Binding-site contacts:
Ligand atom N30 contacts residue ALA306 of chain 1.A at 3.6 Å (h-bond).
Ligand atom C24 contacts residue TYR426 of chain 1.A at 3.4 Å (hydrophobic).
Ligand atom O33 contacts residue HIS345 of chain 1.A at 3.7 Å.
Ligand atom C31 contacts residue ZN1 of chain 1.K at 2.6 Å.
Ligand atom C32 contacts residue ZN1 of chain 1.K at 3.0 Å.
Ligand atom C25 contacts residue TYR426 of chain 1.A at 3.6 Å (hydrophobic).
Ligand atom N18 contacts residue TYR838 of chain 1.A at 3.4 Å.
Ligand atom C5 contacts residue GLU371 of chain 1.A at 3.4 Å.
Ligand atom O33 contacts residue HIS341 of chain 1.A at 3.2 Å.
Ligand atom C6 contacts residue GLU371 of chain 1.A at 3.6 Å.
Ligand atom C31 contacts residue ALA306 of chain 1.A at 3.4 Å (hydrophobic).
Ligand atom N34 contacts residue GLU308 of chain 1.A at 3.5 Å (salt-bridge).
Ligand atom C32 contacts residue ALA306 of chain 1.A at 3.5 Å (hydrophobic).
Ligand atom O12 contacts residue GLY305 of chain 1.A at 3.4 Å (h-bond).
Ligand atom C32 contacts residue GLU308 of chain 1.A at 3.6 Å.
Ligand atom C1 contacts residue GLU342 of chain 1.A at 3.4 Å.
Ligand atom C6 contacts residue ILE338 of chain 1.A at 3.5 Å (hydrophobic).
Ligand atom N30 contacts residue ZN1 of chain 1.K at 3.7 Å.
Ligand atom O17 contacts residue TYR838 of chain 1.A at 3.2 Å.
Ligand atom O33 contacts residue GLU342 of chain 1.A at 3.0 Å (salt-bridge).
Ligand atom N13 contacts residue GLY305 of chain 1.A at 3.6 Å (h-bond).
Ligand atom C1 contacts residue HIS341 of chain 1.A at 3.3 Å.
Ligand atom O8 contacts residue GLU371 of chain 1.A at 3.4 Å (salt-bridge).
Ligand atom N34 contacts residue ZN1 of chain 1.K at 2.5 Å.
Ligand atom C7 contacts residue ILE338 of chain 1.A at 3.4 Å (hydrophobic).
Ligand atom C10 contacts residue ALA306 of chain 1.A at 3.5 Å (hydrophobic).
Ligand atom C35 contacts residue ALA306 of chain 1.A at 3.3 Å (hydrophobic).
Ligand atom O29 contacts residue TYR838 of chain 1.A at 3.7 Å.
Ligand atom C10 contacts residue GLY305 of chain 1.A at 3.6 Å.
Ligand atom C23 contacts residue TYR426 of chain 1.A at 3.6 Å (hydrophobic).
Ligand atom C11 contacts residue GLY305 of chain 1.A at 3.3 Å.
Ligand atom C23 contacts residue ASP422 of chain 1.A at 3.7 Å.
Ligand atom N34 contacts residue GLU364 of chain 1.A at 2.6 Å (salt-bridge).
Ligand atom C2 contacts residue HIS341 of chain 1.A at 3.7 Å.
Ligand atom C16 contacts residue TYR838 of chain 1.A at 3.6 Å (hydrophobic).
Ligand atom O8 contacts residue LYS337 of chain 1.A at 3.2 Å.
Ligand atom N34 contacts residue TYR426 of chain 1.A at 3.1 Å (h-bond).
Ligand atom C36 contacts residue TYR426 of chain 1.A at 3.3 Å (hydrophobic).
Ligand atom O33 contacts residue ZN1 of chain 1.K at 2.1 Å.
Ligand atom C3 contacts residue HIS341 of chain 1.A at 3.7 Å.

A small-molecule ligand and the protein it binds are described below.
Small molecule (SMILES): N[C@H]1CCSSC[C@@H](C(=O)NCc2ccccc2CC(=O)O)NC(=O)C[C@H](Cc2ccc(O)cc2)NC1=O

Sequence of chain 1.A:
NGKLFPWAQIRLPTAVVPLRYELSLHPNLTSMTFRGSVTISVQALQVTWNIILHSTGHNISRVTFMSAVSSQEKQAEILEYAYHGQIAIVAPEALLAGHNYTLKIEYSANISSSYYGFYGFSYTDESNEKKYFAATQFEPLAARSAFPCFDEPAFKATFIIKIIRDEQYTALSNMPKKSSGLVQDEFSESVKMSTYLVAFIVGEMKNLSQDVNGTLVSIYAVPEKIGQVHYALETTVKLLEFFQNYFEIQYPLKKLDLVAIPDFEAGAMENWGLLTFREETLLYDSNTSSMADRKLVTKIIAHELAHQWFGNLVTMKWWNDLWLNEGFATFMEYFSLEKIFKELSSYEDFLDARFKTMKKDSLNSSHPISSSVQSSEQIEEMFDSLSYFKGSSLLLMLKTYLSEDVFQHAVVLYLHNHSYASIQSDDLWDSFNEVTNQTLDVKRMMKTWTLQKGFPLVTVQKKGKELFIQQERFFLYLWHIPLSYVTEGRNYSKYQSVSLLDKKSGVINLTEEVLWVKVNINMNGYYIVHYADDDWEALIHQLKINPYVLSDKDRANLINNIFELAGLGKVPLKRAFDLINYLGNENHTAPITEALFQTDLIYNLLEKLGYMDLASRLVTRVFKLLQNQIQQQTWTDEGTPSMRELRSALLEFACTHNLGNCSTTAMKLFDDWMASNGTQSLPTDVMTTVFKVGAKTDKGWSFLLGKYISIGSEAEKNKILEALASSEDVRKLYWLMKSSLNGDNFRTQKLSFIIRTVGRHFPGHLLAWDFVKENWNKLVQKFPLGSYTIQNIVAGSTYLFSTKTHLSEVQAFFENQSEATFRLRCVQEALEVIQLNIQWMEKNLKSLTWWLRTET